Sequence of chain 1.B:
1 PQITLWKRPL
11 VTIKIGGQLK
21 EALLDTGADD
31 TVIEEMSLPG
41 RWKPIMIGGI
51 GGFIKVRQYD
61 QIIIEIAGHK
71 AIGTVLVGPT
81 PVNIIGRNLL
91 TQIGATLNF

Binding-site contacts:
Ligand atom OE2 contacts residue ASP30 of chain 1.A at 2.8 Å (salt-bridge).
Ligand atom N4 contacts residue GLY27 of chain 1.A at 3.1 Å (h-bond).
Ligand atom O4 contacts residue GLY48 of chain 1.A at 2.7 Å (h-bond).
Ligand atom CE contacts residue ASP30 of chain 1.A at 3.5 Å.
Ligand atom N contacts residue ASP29 of chain 1.B at 3.0 Å (salt-bridge).
Ligand atom CB5 contacts residue ARG8 of chain 1.B at 3.4 Å.
Ligand atom OE1 contacts residue ASP29 of chain 1.A at 3.4 Å (salt-bridge).
Ligand atom CB2 contacts residue ASP25 of chain 1.A at 3.4 Å.
Ligand atom O1 contacts residue GLY49 of chain 1.B at 3.0 Å.
Ligand atom CA contacts residue GLY48 of chain 1.B at 3.3 Å.
Ligand atom O2 contacts residue GLY49 of chain 1.A at 3.3 Å.
Ligand atom CG2 contacts residue VAL32 of chain 1.B at 3.5 Å (hydrophobic).
Ligand atom CG6 contacts residue ASP30 of chain 1.A at 3.3 Å.
Ligand atom CD21 contacts residue GLY49 of chain 1.A at 3.6 Å.
Ligand atom CA5 contacts residue ASP29 of chain 1.A at 3.5 Å.
Ligand atom CE2 contacts residue PRO81 of chain 1.B at 3.5 Å (hydrophobic).
Ligand atom CG1 contacts residue ILE84 of chain 1.B at 3.5 Å (hydrophobic).
Ligand atom O5 contacts residue PHE53 of chain 1.A at 3.5 Å.
Ligand atom CB2 contacts residue GLY27 of chain 1.B at 3.2 Å.
Ligand atom OE1 contacts residue ASP30 of chain 1.A at 2.9 Å (salt-bridge).
Ligand atom N2 contacts residue GLY27 of chain 1.B at 3.1 Å (h-bond).
Ligand atom CA4 contacts residue GLY48 of chain 1.A at 3.4 Å.
Ligand atom C contacts residue GLY48 of chain 1.B at 3.5 Å.
Ligand atom CD11 contacts residue GLY27 of chain 1.A at 3.4 Å.
Ligand atom N1 contacts residue GLY48 of chain 1.B at 2.8 Å (h-bond).
Ligand atom CD1 contacts residue LEU23 of chain 1.A at 3.3 Å (hydrophobic).
Ligand atom CG contacts residue ARG8 of chain 1.A at 3.6 Å.
Ligand atom OE2 contacts residue ILE47 of chain 1.A at 3.5 Å.
Ligand atom CB5 contacts residue ASP29 of chain 1.A at 3.1 Å.
Ligand atom O1 contacts residue GLY48 of chain 1.B at 3.6 Å (h-bond).
Ligand atom N3 contacts residue ASP25 of chain 1.B at 3.6 Å.
Ligand atom O contacts residue ASP29 of chain 1.B at 3.0 Å (salt-bridge).
Ligand atom O4 contacts residue ILE47 of chain 1.A at 3.5 Å.
Ligand atom O3 contacts residue GLY27 of chain 1.A at 3.5 Å (h-bond).
Ligand atom C2 contacts residue ASP25 of chain 1.A at 3.5 Å.
Ligand atom N5 contacts residue GLY48 of chain 1.A at 3.0 Å (h-bond).
Ligand atom O5 contacts residue MET46 of chain 1.A at 2.9 Å (h-bond).
Ligand atom O3 contacts residue ALA28 of chain 1.A at 3.5 Å.
Ligand atom O3 contacts residue ASP29 of chain 1.A at 3.0 Å (salt-bridge).
Ligand atom CD3 contacts residue ASP30 of chain 1.A at 3.5 Å.

The protein below binds the small molecule below.
Small molecule (SMILES): CCCC[C@H](NC(=O)[C@H](C)NC(=O)[C@H](CCC(=O)O)NC(=O)[C@H](Cc1ccccc1)NC[C@H](CC(C)C)NC(=O)[C@@H](NC(=O)[C@@H](N)CCCNC(N)=[NH2+])C(C)C)C(N)=O

Sequence of chain 1.A:
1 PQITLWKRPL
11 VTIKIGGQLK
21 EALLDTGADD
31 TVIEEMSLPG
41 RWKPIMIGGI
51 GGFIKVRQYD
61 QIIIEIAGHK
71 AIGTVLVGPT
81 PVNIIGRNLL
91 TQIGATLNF